Binding-site contacts:
Ligand atom O2B contacts residue GLY16 of chain 1.D at 3.6 Å (h-bond).
Ligand atom O4' contacts residue GLY303 of chain 1.D at 3.5 Å.
Ligand atom O1B contacts residue MG1 of chain 1.H at 2.6 Å.
Ligand atom C5 contacts residue GLU215 of chain 1.D at 3.7 Å.
Ligand atom O1B contacts residue GLY14 of chain 1.D at 3.6 Å.
Ligand atom PB contacts residue MG1 of chain 1.H at 3.6 Å.
Ligand atom O4' contacts residue THR304 of chain 1.D at 3.7 Å.
Ligand atom C2 contacts residue TYR307 of chain 1.D at 3.5 Å (hydrophobic).
Ligand atom C5 contacts residue GLY303 of chain 1.D at 3.4 Å.
Ligand atom N3B contacts residue SER15 of chain 1.D at 3.4 Å (h-bond).
Ligand atom O3G contacts residue GLY14 of chain 1.D at 3.5 Å.
Ligand atom O3G contacts residue SER15 of chain 1.D at 3.4 Å (h-bond).
Ligand atom O1A contacts residue GLY303 of chain 1.D at 3.0 Å (h-bond).
Ligand atom C2' contacts residue GLU215 of chain 1.D at 3.7 Å.
Ligand atom O2G contacts residue GLY157 of chain 1.D at 3.4 Å.
Ligand atom C6 contacts residue MET306 of chain 1.D at 3.5 Å (hydrophobic).
Ligand atom O1B contacts residue LYS19 of chain 1.D at 3.2 Å (salt-bridge).
Ligand atom C2 contacts residue GLU215 of chain 1.D at 3.5 Å.
Ligand atom N1 contacts residue GLU215 of chain 1.D at 3.7 Å.
Ligand atom O1G contacts residue SER15 of chain 1.D at 3.5 Å.
Ligand atom O2' contacts residue LYS214 of chain 1.D at 3.0 Å (salt-bridge).
Ligand atom PG contacts residue MG1 of chain 1.H at 3.1 Å.
Ligand atom N6 contacts residue MET306 of chain 1.D at 3.5 Å.
Ligand atom O5' contacts residue ASP158 of chain 1.D at 3.6 Å.
Ligand atom N3 contacts residue GLU215 of chain 1.D at 3.5 Å.
Ligand atom O3A contacts residue ASP158 of chain 1.D at 3.5 Å (salt-bridge).
Ligand atom O5' contacts residue GLY157 of chain 1.D at 3.3 Å.
Ligand atom C4 contacts residue GLY303 of chain 1.D at 3.0 Å.
Ligand atom N9 contacts residue GLY303 of chain 1.D at 3.3 Å (h-bond).
Ligand atom O3' contacts residue LYS214 of chain 1.D at 3.6 Å.
Ligand atom O2' contacts residue ARG211 of chain 1.D at 3.6 Å.
Ligand atom O2' contacts residue GLU215 of chain 1.D at 2.8 Å (salt-bridge).
Ligand atom C4 contacts residue GLU215 of chain 1.D at 3.5 Å.
Ligand atom O2G contacts residue MG1 of chain 1.H at 2.4 Å.
Ligand atom O3G contacts residue MG1 of chain 1.H at 2.9 Å.
Ligand atom O3' contacts residue GLY183 of chain 1.D at 3.2 Å.
Ligand atom N3 contacts residue GLY303 of chain 1.D at 3.4 Å (h-bond).
Ligand atom O2B contacts residue MET17 of chain 1.D at 3.6 Å (h-bond).
Ligand atom N3B contacts residue ASP158 of chain 1.D at 3.4 Å (salt-bridge).
Ligand atom O3A contacts residue GLY157 of chain 1.D at 3.3 Å.

A protein and the small-molecule ligand that binds it are described below.
Small molecule (SMILES): Nc1ncnc2c1ncn2[C@@H]1O[C@H](CO[P](=O)(O)O[P](=O)(O)NP(=O)(O)O)[C@@H](O)[C@H]1O

Sequence of chain 1.D:
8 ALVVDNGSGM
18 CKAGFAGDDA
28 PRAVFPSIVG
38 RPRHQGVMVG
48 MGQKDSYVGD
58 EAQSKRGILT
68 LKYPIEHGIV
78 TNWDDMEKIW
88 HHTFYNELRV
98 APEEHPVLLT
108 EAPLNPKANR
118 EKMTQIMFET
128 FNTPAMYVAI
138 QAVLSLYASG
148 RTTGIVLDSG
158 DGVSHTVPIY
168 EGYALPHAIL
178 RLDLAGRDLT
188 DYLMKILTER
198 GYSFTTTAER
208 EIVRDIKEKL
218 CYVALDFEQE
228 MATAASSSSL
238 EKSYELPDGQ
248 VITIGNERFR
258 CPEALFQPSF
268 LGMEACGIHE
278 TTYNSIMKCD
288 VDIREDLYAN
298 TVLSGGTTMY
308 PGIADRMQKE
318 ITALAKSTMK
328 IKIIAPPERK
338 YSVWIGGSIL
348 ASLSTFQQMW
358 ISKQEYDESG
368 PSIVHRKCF